Sequence of chain 1.C:
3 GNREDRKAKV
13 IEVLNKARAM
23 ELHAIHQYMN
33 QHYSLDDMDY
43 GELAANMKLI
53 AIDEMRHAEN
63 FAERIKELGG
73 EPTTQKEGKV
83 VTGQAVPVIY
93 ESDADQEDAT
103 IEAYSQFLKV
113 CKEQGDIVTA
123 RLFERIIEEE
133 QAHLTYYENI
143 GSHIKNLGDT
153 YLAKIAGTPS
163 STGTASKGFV

This protein binds this small molecule.
Small molecule (SMILES): CC1=C(CCC(=O)O)C2=Cc3c(CCC(=O)O)c(C)c4n3[Fe@]35n6c(c(C)c(CCC(=O)O)c6=CC1=[N+]23)=CC1=[N+]5C(=C4)C(C)=C1CCC(=O)O

Binding-site contacts:
Ligand atom NC contacts residue MET57 of chain 1.D at 3.1 Å (h-bond).
Ligand atom C2A contacts residue ILE27 of chain 1.C at 3.4 Å (hydrophobic).
Ligand atom C3A contacts residue ILE27 of chain 1.C at 3.3 Å (hydrophobic).
Ligand atom CGD contacts residue ARG20 of chain 1.D at 3.2 Å.
Ligand atom O1B contacts residue LYS50 of chain 1.D at 2.5 Å (salt-bridge).
Ligand atom O2D contacts residue TYR35 of chain 1.C at 2.5 Å (h-bond).
Ligand atom NB contacts residue MET57 of chain 1.C at 2.9 Å (h-bond).
Ligand atom C4A contacts residue MET57 of chain 1.C at 3.5 Å (hydrophobic).
Ligand atom CBB contacts residue SER168 of chain 1.D at 3.2 Å.
Ligand atom CGD contacts residue TYR35 of chain 1.C at 3.4 Å (hydrophobic).
Ligand atom C1B contacts residue MET57 of chain 1.C at 3.4 Å (hydrophobic).
Ligand atom FE contacts residue MET57 of chain 1.D at 2.4 Å.
Ligand atom NC contacts residue MET57 of chain 1.C at 3.1 Å (h-bond).
Ligand atom CMD contacts residue MET31 of chain 1.C at 3.3 Å (hydrophobic).
Ligand atom C1D contacts residue MET57 of chain 1.C at 3.3 Å (hydrophobic).
Ligand atom O2D contacts residue ARG20 of chain 1.D at 2.7 Å (salt-bridge).
Ligand atom FE contacts residue MET57 of chain 1.C at 2.4 Å.
Ligand atom CHB contacts residue MET57 of chain 1.C at 3.5 Å (hydrophobic).
Ligand atom ND contacts residue MET57 of chain 1.D at 3.2 Å (h-bond).
Ligand atom O1C contacts residue LYS169 of chain 1.C at 2.5 Å (salt-bridge).
Ligand atom C4D contacts residue MET57 of chain 1.C at 3.5 Å (hydrophobic).
Ligand atom CGB contacts residue SER168 of chain 1.D at 3.2 Å.
Ligand atom NB contacts residue MET57 of chain 1.D at 3.0 Å (h-bond).
Ligand atom CMD contacts residue TYR35 of chain 1.C at 3.4 Å (hydrophobic).
Ligand atom O1A contacts residue TYR35 of chain 1.D at 2.5 Å (h-bond).
Ligand atom ND contacts residue MET57 of chain 1.C at 3.0 Å.
Ligand atom CGA contacts residue ARG20 of chain 1.C at 3.4 Å.
Ligand atom NA contacts residue MET57 of chain 1.D at 3.0 Å (h-bond).
Ligand atom CBC contacts residue SER168 of chain 1.C at 3.3 Å.
Ligand atom CGC contacts residue SER168 of chain 1.C at 3.5 Å.
Ligand atom CBD contacts residue MET31 of chain 1.C at 3.3 Å (hydrophobic).
Ligand atom CAA contacts residue ILE27 of chain 1.C at 3.4 Å (hydrophobic).
Ligand atom O1C contacts residue SER168 of chain 1.C at 2.8 Å.
Ligand atom O2A contacts residue ARG20 of chain 1.C at 2.5 Å (salt-bridge).
Ligand atom NA contacts residue MET57 of chain 1.C at 3.2 Å (h-bond).
Ligand atom O2B contacts residue SER168 of chain 1.D at 2.4 Å (h-bond).
Ligand atom C1B contacts residue MET57 of chain 1.D at 3.4 Å (hydrophobic).
Ligand atom O1A contacts residue ARG20 of chain 1.C at 3.0 Å (salt-bridge).
Ligand atom CGA contacts residue TYR35 of chain 1.D at 3.4 Å (hydrophobic).
Ligand atom O1D contacts residue ARG20 of chain 1.D at 3.0 Å (salt-bridge).

Sequence of chain 1.D:
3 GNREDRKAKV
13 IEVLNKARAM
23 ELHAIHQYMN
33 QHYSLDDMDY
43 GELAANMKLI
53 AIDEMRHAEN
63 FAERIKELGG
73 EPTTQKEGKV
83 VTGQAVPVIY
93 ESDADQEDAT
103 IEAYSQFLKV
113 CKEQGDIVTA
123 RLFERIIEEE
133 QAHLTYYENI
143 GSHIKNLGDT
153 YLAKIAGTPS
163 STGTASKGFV